Binding-site contacts:
Ligand atom C7 contacts residue LEU246 of chain 1.B at 3.5 Å (hydrophobic).
Ligand atom O2 contacts residue LEU253 of chain 1.B at 3.8 Å.
Ligand atom C23 contacts residue VAL181 of chain 1.A at 3.4 Å (hydrophobic).
Ligand atom C17 contacts residue ASN348 of chain 1.B at 3.5 Å.
Ligand atom C19 contacts residue ASN256 of chain 1.B at 3.7 Å.
Ligand atom C3 contacts residue ASN256 of chain 1.B at 3.8 Å.
Ligand atom C5 contacts residue ALA315 of chain 1.B at 3.8 Å (hydrophobic).
Ligand atom C11 contacts residue LEU253 of chain 1.B at 3.8 Å (hydrophobic).
Ligand atom C20 contacts residue LYS350 of chain 1.B at 3.6 Å.
Ligand atom C7 contacts residue ALA248 of chain 1.B at 3.8 Å (hydrophobic).
Ligand atom O2 contacts residue ASN256 of chain 1.B at 2.7 Å (h-bond).
Ligand atom C16 contacts residue ASN347 of chain 1.B at 3.6 Å.
Ligand atom C19 contacts residue LYS350 of chain 1.B at 3.5 Å.
Ligand atom C22 contacts residue THR179 of chain 1.A at 3.3 Å.
Ligand atom C13 contacts residue VAL236 of chain 1.B at 3.5 Å (hydrophobic).
Ligand atom C9 contacts residue ALA314 of chain 1.B at 3.7 Å (hydrophobic).
Ligand atom C18 contacts residue MET257 of chain 1.B at 3.5 Å (hydrophobic).
Ligand atom C21 contacts residue THR179 of chain 1.A at 3.4 Å.
Ligand atom N1 contacts residue ALA315 of chain 1.B at 2.8 Å (h-bond).
Ligand atom N1 contacts residue ALA314 of chain 1.B at 3.7 Å.
Ligand atom C13 contacts residue ILE368 of chain 1.B at 3.7 Å (hydrophobic).
Ligand atom C9 contacts residue CYS239 of chain 1.B at 3.8 Å (hydrophobic).
Ligand atom C21 contacts residue ASN256 of chain 1.B at 3.5 Å.
Ligand atom N3 contacts residue ASN256 of chain 1.B at 3.6 Å.
Ligand atom C22 contacts residue ALA180 of chain 1.A at 3.3 Å (hydrophobic).
Ligand atom O2 contacts residue LYS252 of chain 1.B at 3.3 Å (salt-bridge).
Ligand atom C23 contacts residue ALA180 of chain 1.A at 3.4 Å (hydrophobic).
Ligand atom O1 contacts residue ALA248 of chain 1.B at 3.5 Å.
Ligand atom N2 contacts residue ALA248 of chain 1.B at 3.5 Å.
Ligand atom C18 contacts residue VAL313 of chain 1.B at 3.6 Å (hydrophobic).
Ligand atom O1 contacts residue LEU246 of chain 1.B at 3.5 Å.
Ligand atom C20 contacts residue ASN256 of chain 1.B at 3.5 Å.
Ligand atom C18 contacts residue ASN256 of chain 1.B at 3.5 Å.
Ligand atom C15 contacts residue LYS350 of chain 1.B at 3.7 Å.
Ligand atom C5 contacts residue LYS350 of chain 1.B at 3.8 Å.
Ligand atom C12 contacts residue CYS239 of chain 1.B at 3.7 Å (hydrophobic).
Ligand atom C17 contacts residue ASN256 of chain 1.B at 3.6 Å.
Ligand atom C8 contacts residue ASN256 of chain 1.B at 3.6 Å.
Ligand atom C21 contacts residue LYS350 of chain 1.B at 3.5 Å.
Ligand atom C14 contacts residue CYS239 of chain 1.B at 3.7 Å (hydrophobic).

Sequence of chain 1.B:
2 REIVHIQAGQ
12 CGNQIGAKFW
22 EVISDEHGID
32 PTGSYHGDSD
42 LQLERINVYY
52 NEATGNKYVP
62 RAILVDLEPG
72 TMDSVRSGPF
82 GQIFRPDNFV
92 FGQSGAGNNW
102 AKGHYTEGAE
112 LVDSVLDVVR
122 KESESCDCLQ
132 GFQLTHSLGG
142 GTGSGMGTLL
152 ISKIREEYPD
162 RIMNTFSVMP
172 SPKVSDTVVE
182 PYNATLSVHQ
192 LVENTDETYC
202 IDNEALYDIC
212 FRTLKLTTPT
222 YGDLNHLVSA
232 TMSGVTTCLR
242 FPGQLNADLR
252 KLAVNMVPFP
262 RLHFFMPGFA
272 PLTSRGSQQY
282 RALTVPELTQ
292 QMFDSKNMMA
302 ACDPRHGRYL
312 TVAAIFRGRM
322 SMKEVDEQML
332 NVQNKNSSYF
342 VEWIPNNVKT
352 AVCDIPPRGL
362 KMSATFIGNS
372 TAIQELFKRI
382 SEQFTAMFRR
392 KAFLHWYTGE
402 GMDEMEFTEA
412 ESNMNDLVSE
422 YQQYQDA

Sequence of chain 1.A:
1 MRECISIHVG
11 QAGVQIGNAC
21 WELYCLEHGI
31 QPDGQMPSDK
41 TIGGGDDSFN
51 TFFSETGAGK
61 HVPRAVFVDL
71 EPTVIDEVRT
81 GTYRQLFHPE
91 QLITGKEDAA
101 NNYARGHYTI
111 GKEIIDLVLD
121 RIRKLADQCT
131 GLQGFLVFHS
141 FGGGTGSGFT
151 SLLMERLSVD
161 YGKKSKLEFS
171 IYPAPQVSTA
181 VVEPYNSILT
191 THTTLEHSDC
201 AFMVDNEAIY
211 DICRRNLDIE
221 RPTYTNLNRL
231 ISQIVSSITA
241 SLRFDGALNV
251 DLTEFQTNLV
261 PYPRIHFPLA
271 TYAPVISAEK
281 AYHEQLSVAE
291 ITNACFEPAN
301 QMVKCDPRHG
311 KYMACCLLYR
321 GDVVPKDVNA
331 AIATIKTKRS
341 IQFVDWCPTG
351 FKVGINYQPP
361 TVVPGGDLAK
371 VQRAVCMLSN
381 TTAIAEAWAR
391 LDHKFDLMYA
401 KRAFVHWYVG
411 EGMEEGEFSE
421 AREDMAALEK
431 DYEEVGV

The small molecule below binds the protein below.
Small molecule (SMILES): O=C1NC(=O)[C@@H](c2cn3c4c(cccc24)CCC3)[C@@H]1c1c[nH]c2ccccc12